A protein and the small-molecule ligand that binds it are described below.
Small molecule (SMILES): CC(=O)N[C@@H]1[C@@H](O)[C@H](O)[C@@H](CO)O[C@H]1O

Sequence of chain 1.F:
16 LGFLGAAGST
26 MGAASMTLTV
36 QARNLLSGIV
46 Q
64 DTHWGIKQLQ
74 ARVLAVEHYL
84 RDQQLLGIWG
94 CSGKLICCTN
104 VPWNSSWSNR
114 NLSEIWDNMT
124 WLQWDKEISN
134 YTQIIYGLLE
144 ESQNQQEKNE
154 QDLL

Binding-site contacts:
Ligand atom O7 contacts residue ASN107 of chain 1.F at 3.3 Å (h-bond).
Ligand atom C8 contacts residue TRP106 of chain 1.F at 3.4 Å (hydrophobic).
Ligand atom C1 contacts residue ASN107 of chain 1.F at 1.5 Å.
Ligand atom O7 contacts residue PRO105 of chain 1.F at 4.3 Å.
Ligand atom C2 contacts residue ASN107 of chain 1.F at 2.4 Å.
Ligand atom O5 contacts residue ASN107 of chain 1.F at 2.4 Å (h-bond).
Ligand atom C7 contacts residue ASN107 of chain 1.F at 3.1 Å.
Ligand atom O5 contacts residue SER109 of chain 1.F at 4.0 Å.
Ligand atom C5 contacts residue ASN107 of chain 1.F at 3.7 Å.
Ligand atom N2 contacts residue ASN107 of chain 1.F at 2.7 Å (h-bond).
Ligand atom C3 contacts residue ASN107 of chain 1.F at 3.7 Å.
Ligand atom C4 contacts residue ASN107 of chain 1.F at 4.2 Å.
Ligand atom C8 contacts residue ASN107 of chain 1.F at 3.8 Å.
Ligand atom C1 contacts residue SER109 of chain 1.F at 3.9 Å.
Ligand atom C8 contacts residue PRO105 of chain 1.F at 3.8 Å (hydrophobic).